A small-molecule ligand and the protein it binds are described below.
Small molecule (SMILES): Nc1nc(SCCCN2CCCCC2)nc2sc3c(c12)CCC3

Sequence of chain 1.A:
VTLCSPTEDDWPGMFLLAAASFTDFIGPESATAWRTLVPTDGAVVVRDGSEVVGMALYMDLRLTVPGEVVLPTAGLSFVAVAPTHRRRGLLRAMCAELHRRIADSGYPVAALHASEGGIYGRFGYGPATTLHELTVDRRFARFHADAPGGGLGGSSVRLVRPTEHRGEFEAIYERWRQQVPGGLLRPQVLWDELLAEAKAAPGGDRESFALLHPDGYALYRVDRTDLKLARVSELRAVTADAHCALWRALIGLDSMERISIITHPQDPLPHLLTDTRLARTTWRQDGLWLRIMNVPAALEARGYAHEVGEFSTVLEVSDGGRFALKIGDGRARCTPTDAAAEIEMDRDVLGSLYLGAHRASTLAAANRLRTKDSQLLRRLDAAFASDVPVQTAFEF

Binding-site contacts:
Ligand atom C04 contacts residue SO41 of chain 1.G at 3.2 Å.
Ligand atom N01 contacts residue MET85 of chain 1.A at 3.6 Å.
Ligand atom C10 contacts residue PHE422 of chain 1.A at 3.3 Å (hydrophobic).
Ligand atom C20 contacts residue PHE104 of chain 1.A at 3.5 Å (hydrophobic).
Ligand atom C11 contacts residue HIS139 of chain 1.A at 3.4 Å.
Ligand atom C07 contacts residue ASP46 of chain 1.A at 3.7 Å.
Ligand atom C22 contacts residue TRP56 of chain 1.A at 3.8 Å (hydrophobic).
Ligand atom C18 contacts residue TRP56 of chain 1.A at 3.6 Å (hydrophobic).
Ligand atom S05 contacts residue SO41 of chain 1.G at 3.8 Å.
Ligand atom C16 contacts residue TRP56 of chain 1.A at 3.8 Å (hydrophobic).
Ligand atom C02 contacts residue SO41 of chain 1.G at 3.4 Å.
Ligand atom C23 contacts residue TRP56 of chain 1.A at 3.8 Å (hydrophobic).
Ligand atom C19 contacts residue TRP56 of chain 1.A at 3.5 Å (hydrophobic).
Ligand atom C21 contacts residue ALA53 of chain 1.A at 3.8 Å (hydrophobic).
Ligand atom C20 contacts residue TRP56 of chain 1.A at 3.6 Å (hydrophobic).
Ligand atom C21 contacts residue PHE104 of chain 1.A at 3.7 Å (hydrophobic).
Ligand atom C10 contacts residue SO41 of chain 1.G at 3.4 Å.
Ligand atom C13 contacts residue ALA140 of chain 1.A at 3.8 Å (hydrophobic).
Ligand atom C11 contacts residue SO41 of chain 1.G at 3.8 Å.
Ligand atom C08 contacts residue SO41 of chain 1.G at 3.7 Å.
Ligand atom S17 contacts residue PHE104 of chain 1.A at 3.7 Å.
Ligand atom N03 contacts residue TRP56 of chain 1.A at 3.8 Å.
Ligand atom N01 contacts residue SER103 of chain 1.A at 3.3 Å (h-bond).
Ligand atom C12 contacts residue ALA140 of chain 1.A at 3.8 Å (hydrophobic).
Ligand atom C04 contacts residue TRP56 of chain 1.A at 3.8 Å (hydrophobic).
Ligand atom N15 contacts residue ILE48 of chain 1.A at 3.5 Å.
Ligand atom N03 contacts residue PHE422 of chain 1.A at 3.5 Å (h-bond).
Ligand atom N01 contacts residue PHE422 of chain 1.A at 3.0 Å (h-bond).
Ligand atom S17 contacts residue ALA53 of chain 1.A at 3.6 Å.
Ligand atom N01 contacts residue TRP56 of chain 1.A at 3.5 Å.
Ligand atom C02 contacts residue PHE422 of chain 1.A at 3.7 Å (hydrophobic).
Ligand atom C14 contacts residue GLU421 of chain 1.A at 3.1 Å.
Ligand atom N15 contacts residue SO41 of chain 1.G at 3.8 Å.
Ligand atom C08 contacts residue GLU421 of chain 1.A at 3.4 Å.
Ligand atom C02 contacts residue TRP56 of chain 1.A at 3.5 Å (hydrophobic).
Ligand atom C06 contacts residue SO41 of chain 1.G at 3.6 Å.
Ligand atom C07 contacts residue SO41 of chain 1.G at 3.2 Å.
Ligand atom N03 contacts residue SO41 of chain 1.G at 3.0 Å (h-bond).
Ligand atom N09 contacts residue SO41 of chain 1.G at 3.2 Å (h-bond).
Ligand atom C19 contacts residue PHE104 of chain 1.A at 3.7 Å (hydrophobic).